Sequence of chain 1.F:
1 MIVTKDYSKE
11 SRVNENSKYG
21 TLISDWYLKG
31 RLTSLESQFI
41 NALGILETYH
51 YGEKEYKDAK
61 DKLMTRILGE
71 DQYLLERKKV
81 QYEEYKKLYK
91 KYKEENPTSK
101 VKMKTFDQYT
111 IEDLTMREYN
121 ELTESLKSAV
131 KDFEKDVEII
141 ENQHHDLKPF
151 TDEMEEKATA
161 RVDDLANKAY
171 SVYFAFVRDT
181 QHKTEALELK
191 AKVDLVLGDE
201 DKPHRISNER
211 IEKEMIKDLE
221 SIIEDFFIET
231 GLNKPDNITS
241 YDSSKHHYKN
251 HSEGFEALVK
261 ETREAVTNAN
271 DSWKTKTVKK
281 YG

Sequence of chain 1.E:
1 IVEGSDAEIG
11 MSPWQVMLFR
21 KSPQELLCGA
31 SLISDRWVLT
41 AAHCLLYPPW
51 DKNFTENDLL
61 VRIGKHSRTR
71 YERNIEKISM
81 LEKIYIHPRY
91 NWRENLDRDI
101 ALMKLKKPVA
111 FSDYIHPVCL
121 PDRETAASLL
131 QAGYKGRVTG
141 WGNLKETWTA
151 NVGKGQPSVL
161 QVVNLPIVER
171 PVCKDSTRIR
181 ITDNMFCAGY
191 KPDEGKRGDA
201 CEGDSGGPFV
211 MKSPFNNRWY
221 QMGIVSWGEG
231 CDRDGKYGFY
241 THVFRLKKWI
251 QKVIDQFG

This protein binds this small molecule.
Small molecule (SMILES): NC(=[NH2+])NCCC[C@H](NC(=O)[C@@H]1CCCN1C(=O)[C@@H](Cc1ccccc1)NC(=O)CS)C(O)CCl

Binding-site contacts:
Ligand atom CG1 contacts residue TRP50 of chain 1.E at 3.4 Å (hydrophobic).
Ligand atom CD2 contacts residue ILE179 of chain 1.E at 3.5 Å (hydrophobic).
Ligand atom CB2 contacts residue SER205 of chain 1.E at 2.6 Å.
Ligand atom CZ1 contacts residue ASP199 of chain 1.E at 3.6 Å.
Ligand atom CM contacts residue HIS43 of chain 1.E at 1.4 Å.
Ligand atom NH1 contacts residue ALA200 of chain 1.E at 3.0 Å (h-bond).
Ligand atom NH1 contacts residue ASP199 of chain 1.E at 3.0 Å (salt-bridge).
Ligand atom S2 contacts residue HG1 of chain 1.O at 2.7 Å.
Ligand atom CB1 contacts residue LEU96 of chain 1.E at 3.4 Å (hydrophobic).
Ligand atom NE contacts residue GLY228 of chain 1.E at 3.6 Å.
Ligand atom CA1 contacts residue SER226 of chain 1.E at 3.7 Å.
Ligand atom N2 contacts residue SER205 of chain 1.E at 2.9 Å (h-bond).
Ligand atom C4 contacts residue SER205 of chain 1.E at 1.4 Å.
Ligand atom O3 contacts residue SER205 of chain 1.E at 1.9 Å (h-bond).
Ligand atom O contacts residue TRP227 of chain 1.E at 2.9 Å.
Ligand atom NH1 contacts residue GLY238 of chain 1.E at 3.7 Å.
Ligand atom NH2 contacts residue GLY228 of chain 1.E at 3.7 Å.
Ligand atom N contacts residue GLY228 of chain 1.E at 2.9 Å (h-bond).
Ligand atom NH2 contacts residue ASP199 of chain 1.E at 2.8 Å (salt-bridge).
Ligand atom C4 contacts residue HIS43 of chain 1.E at 2.8 Å.
Ligand atom O1 contacts residue GLU202 of chain 1.E at 3.3 Å (salt-bridge).
Ligand atom N2 contacts residue SER226 of chain 1.E at 2.8 Å (h-bond).
Ligand atom S2 contacts residue GLY230 of chain 1.E at 3.1 Å (h-bond).
Ligand atom NH2 contacts residue ALA200 of chain 1.E at 3.5 Å (h-bond).
Ligand atom CA2 contacts residue HIS43 of chain 1.E at 3.4 Å.
Ligand atom N2 contacts residue HIS43 of chain 1.E at 3.1 Å (h-bond).
Ligand atom C3 contacts residue SER226 of chain 1.E at 3.7 Å.
Ligand atom C3 contacts residue HIS43 of chain 1.E at 3.5 Å.
Ligand atom S2 contacts residue HG1 of chain 1.N at 2.4 Å.
Ligand atom CZ1 contacts residue ALA200 of chain 1.E at 3.2 Å (hydrophobic).
Ligand atom CB1 contacts residue HIS43 of chain 1.E at 3.4 Å.
Ligand atom NH2 contacts residue GLY230 of chain 1.E at 2.9 Å (h-bond).
Ligand atom O1 contacts residue TRP50 of chain 1.E at 3.6 Å.
Ligand atom CA2 contacts residue SER205 of chain 1.E at 2.3 Å.
Ligand atom CA1 contacts residue LEU96 of chain 1.E at 3.6 Å (hydrophobic).
Ligand atom CA contacts residue GLY228 of chain 1.E at 3.7 Å.
Ligand atom O contacts residue GLY228 of chain 1.E at 3.1 Å (h-bond).
Ligand atom CM contacts residue SER205 of chain 1.E at 2.1 Å.
Ligand atom C2 contacts residue HG1 of chain 1.O at 3.3 Å.
Ligand atom O3 contacts residue GLY203 of chain 1.E at 3.4 Å (h-bond).